Binding-site contacts:
Ligand atom C1 contacts residue ASN27 of chain 1.A at 1.4 Å.
Ligand atom C7 contacts residue ASN25 of chain 1.A at 3.6 Å.
Ligand atom C8 contacts residue ASN25 of chain 1.A at 3.2 Å.
Ligand atom C3 contacts residue TYR87 of chain 1.A at 4.1 Å (hydrophobic).
Ligand atom C8 contacts residue SER88 of chain 1.A at 3.6 Å.
Ligand atom O7 contacts residue ASN25 of chain 1.A at 3.9 Å.
Ligand atom O5 contacts residue TYR87 of chain 1.A at 3.9 Å.
Ligand atom C4 contacts residue ASN27 of chain 1.A at 4.2 Å.
Ligand atom N2 contacts residue ASN25 of chain 1.A at 3.8 Å.
Ligand atom C6 contacts residue LYS86 of chain 1.A at 3.7 Å.
Ligand atom C5 contacts residue LYS86 of chain 1.A at 4.2 Å.
Ligand atom N2 contacts residue ASN27 of chain 1.A at 2.9 Å (h-bond).
Ligand atom C2 contacts residue ASN27 of chain 1.A at 2.4 Å.
Ligand atom C8 contacts residue GLN89 of chain 1.A at 4.0 Å.
Ligand atom C5 contacts residue TYR87 of chain 1.A at 3.5 Å (hydrophobic).
Ligand atom C3 contacts residue ASN27 of chain 1.A at 3.8 Å.
Ligand atom O6 contacts residue LYS86 of chain 1.A at 4.1 Å.
Ligand atom C1 contacts residue TYR87 of chain 1.A at 3.8 Å (hydrophobic).
Ligand atom O5 contacts residue LYS86 of chain 1.A at 3.7 Å.
Ligand atom C2 contacts residue TYR87 of chain 1.A at 4.5 Å (hydrophobic).
Ligand atom C7 contacts residue ASN27 of chain 1.A at 3.8 Å.
Ligand atom O7 contacts residue ASN27 of chain 1.A at 4.2 Å.
Ligand atom C4 contacts residue TYR87 of chain 1.A at 4.3 Å (hydrophobic).
Ligand atom O5 contacts residue ASN27 of chain 1.A at 2.4 Å (h-bond).
Ligand atom C5 contacts residue ASN27 of chain 1.A at 3.7 Å.
Ligand atom C6 contacts residue TYR87 of chain 1.A at 4.4 Å (hydrophobic).

The small molecule below binds the protein below.
Small molecule (SMILES): CC(=O)N[C@H]1[C@H](O[C@H]2[C@H](O)[C@@H](NC(C)=O)CO[C@@H]2CO)O[C@H](CO)[C@@H](O)[C@@H]1O

Sequence of chain 1.A:
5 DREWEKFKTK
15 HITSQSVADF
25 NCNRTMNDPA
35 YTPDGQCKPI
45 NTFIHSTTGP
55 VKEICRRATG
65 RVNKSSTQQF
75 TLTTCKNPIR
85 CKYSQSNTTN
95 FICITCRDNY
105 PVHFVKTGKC